Sequence of chain 35.F:
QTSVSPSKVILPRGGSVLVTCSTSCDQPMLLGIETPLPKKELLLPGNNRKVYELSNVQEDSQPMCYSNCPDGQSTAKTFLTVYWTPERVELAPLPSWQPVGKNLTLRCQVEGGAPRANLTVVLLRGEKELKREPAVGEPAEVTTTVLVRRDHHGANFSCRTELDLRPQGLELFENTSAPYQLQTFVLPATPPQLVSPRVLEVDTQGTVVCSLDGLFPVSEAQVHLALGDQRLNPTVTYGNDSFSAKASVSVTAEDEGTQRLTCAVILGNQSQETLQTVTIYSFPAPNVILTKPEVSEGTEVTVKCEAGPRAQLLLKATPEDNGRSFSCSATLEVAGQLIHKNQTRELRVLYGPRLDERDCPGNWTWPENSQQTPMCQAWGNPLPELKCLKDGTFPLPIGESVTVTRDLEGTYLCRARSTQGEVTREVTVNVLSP

This small molecule binds to this protein.
Small molecule (SMILES): CC(=O)N[C@@H]1[C@@H](O)[C@H](O)[C@@H](CO)O[C@H]1O

Binding-site contacts:
Ligand atom C7 contacts residue LEU147 of chain 35.F at 3.1 Å (hydrophobic).
Ligand atom C5 contacts residue ASN103 of chain 35.F at 4.0 Å.
Ligand atom C1 contacts residue ASN103 of chain 35.F at 1.7 Å.
Ligand atom C1 contacts residue THR145 of chain 35.F at 3.4 Å.
Ligand atom N2 contacts residue THR145 of chain 35.F at 4.0 Å.
Ligand atom C2 contacts residue THR145 of chain 35.F at 4.1 Å.
Ligand atom C5 contacts residue THR145 of chain 35.F at 4.0 Å.
Ligand atom O5 contacts residue ASN103 of chain 35.F at 2.6 Å (h-bond).
Ligand atom C2 contacts residue LEU147 of chain 35.F at 4.3 Å (hydrophobic).
Ligand atom N2 contacts residue ASN103 of chain 35.F at 3.8 Å.
Ligand atom N2 contacts residue LEU147 of chain 35.F at 3.6 Å.
Ligand atom C8 contacts residue LEU147 of chain 35.F at 3.4 Å (hydrophobic).
Ligand atom C2 contacts residue ASN103 of chain 35.F at 3.2 Å.
Ligand atom O7 contacts residue LEU147 of chain 35.F at 3.0 Å.
Ligand atom C3 contacts residue THR145 of chain 35.F at 4.1 Å.
Ligand atom C8 contacts residue VAL146 of chain 35.F at 4.5 Å (hydrophobic).
Ligand atom O5 contacts residue THR145 of chain 35.F at 4.0 Å.
Ligand atom C3 contacts residue ASN103 of chain 35.F at 4.5 Å.